Sequence of chain 2.C:
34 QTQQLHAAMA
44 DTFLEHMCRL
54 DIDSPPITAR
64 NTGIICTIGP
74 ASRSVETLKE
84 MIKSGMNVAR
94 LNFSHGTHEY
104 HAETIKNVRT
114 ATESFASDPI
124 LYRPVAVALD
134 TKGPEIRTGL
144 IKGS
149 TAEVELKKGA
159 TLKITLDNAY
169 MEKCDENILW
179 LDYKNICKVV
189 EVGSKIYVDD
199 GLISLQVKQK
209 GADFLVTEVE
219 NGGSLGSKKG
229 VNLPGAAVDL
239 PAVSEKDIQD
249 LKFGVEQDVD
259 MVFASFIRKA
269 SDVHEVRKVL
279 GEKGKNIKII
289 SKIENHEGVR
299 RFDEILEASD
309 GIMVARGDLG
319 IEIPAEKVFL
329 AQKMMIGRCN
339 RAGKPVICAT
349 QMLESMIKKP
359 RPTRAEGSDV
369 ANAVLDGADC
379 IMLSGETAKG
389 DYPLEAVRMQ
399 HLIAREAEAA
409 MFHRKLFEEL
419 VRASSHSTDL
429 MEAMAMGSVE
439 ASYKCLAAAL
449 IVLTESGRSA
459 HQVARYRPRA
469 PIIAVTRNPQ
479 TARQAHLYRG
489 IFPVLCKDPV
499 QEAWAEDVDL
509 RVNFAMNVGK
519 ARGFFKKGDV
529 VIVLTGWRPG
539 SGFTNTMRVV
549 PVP

Binding-site contacts:
Ligand atom O contacts residue ALA313 of chain 2.C at 3.9 Å.
Ligand atom CA contacts residue ALA313 of chain 2.C at 4.1 Å (hydrophobic).
Ligand atom O3 contacts residue GLU292 of chain 2.C at 4.0 Å.
Ligand atom CB contacts residue SER382 of chain 2.C at 4.1 Å.
Ligand atom CB contacts residue ALA347 of chain 2.C at 4.2 Å (hydrophobic).
Ligand atom C contacts residue GLU292 of chain 2.C at 4.0 Å.
Ligand atom OXT contacts residue MG1 of chain 2.U at 2.0 Å.
Ligand atom O contacts residue THR348 of chain 2.C at 2.5 Å (h-bond).
Ligand atom C contacts residue MG1 of chain 2.U at 2.9 Å.
Ligand atom O3 contacts residue LYS290 of chain 2.C at 3.3 Å (salt-bridge).
Ligand atom C contacts residue GLY315 of chain 2.C at 4.0 Å.
Ligand atom O contacts residue MG1 of chain 2.U at 4.0 Å.
Ligand atom OXT contacts residue GLU292 of chain 2.C at 2.9 Å (salt-bridge).
Ligand atom C contacts residue THR348 of chain 2.C at 3.4 Å.
Ligand atom CA contacts residue MET311 of chain 2.C at 3.7 Å (hydrophobic).
Ligand atom CB contacts residue MET311 of chain 2.C at 3.9 Å (hydrophobic).
Ligand atom C contacts residue ASP316 of chain 2.C at 4.0 Å.
Ligand atom C contacts residue ALA313 of chain 2.C at 3.7 Å (hydrophobic).
Ligand atom O3 contacts residue ALA313 of chain 2.C at 4.2 Å.
Ligand atom CB contacts residue MET380 of chain 2.C at 3.7 Å (hydrophobic).
Ligand atom O contacts residue GLY315 of chain 2.C at 3.0 Å (h-bond).
Ligand atom OXT contacts residue THR348 of chain 2.C at 4.5 Å.
Ligand atom O3 contacts residue ARG93 of chain 2.C at 4.0 Å.
Ligand atom OXT contacts residue ALA313 of chain 2.C at 3.4 Å.
Ligand atom O contacts residue ASP316 of chain 2.C at 3.8 Å.
Ligand atom CA contacts residue LYS290 of chain 2.C at 4.5 Å.
Ligand atom O3 contacts residue MG1 of chain 2.U at 2.9 Å.
Ligand atom CB contacts residue ARG93 of chain 2.C at 4.3 Å.
Ligand atom OXT contacts residue ASP316 of chain 2.C at 3.0 Å (salt-bridge).
Ligand atom CB contacts residue THR348 of chain 2.C at 3.1 Å.
Ligand atom CA contacts residue GLU292 of chain 2.C at 4.5 Å.
Ligand atom OXT contacts residue GLY315 of chain 2.C at 4.3 Å.
Ligand atom CA contacts residue MG1 of chain 2.U at 3.3 Å.
Ligand atom O3 contacts residue MET311 of chain 2.C at 3.4 Å.
Ligand atom CA contacts residue THR348 of chain 2.C at 3.6 Å.
Ligand atom O contacts residue ARG314 of chain 2.C at 4.0 Å.

This small molecule binds to this protein.
Small molecule (SMILES): CC(=O)C(=O)O